Sequence of chain 1.A:
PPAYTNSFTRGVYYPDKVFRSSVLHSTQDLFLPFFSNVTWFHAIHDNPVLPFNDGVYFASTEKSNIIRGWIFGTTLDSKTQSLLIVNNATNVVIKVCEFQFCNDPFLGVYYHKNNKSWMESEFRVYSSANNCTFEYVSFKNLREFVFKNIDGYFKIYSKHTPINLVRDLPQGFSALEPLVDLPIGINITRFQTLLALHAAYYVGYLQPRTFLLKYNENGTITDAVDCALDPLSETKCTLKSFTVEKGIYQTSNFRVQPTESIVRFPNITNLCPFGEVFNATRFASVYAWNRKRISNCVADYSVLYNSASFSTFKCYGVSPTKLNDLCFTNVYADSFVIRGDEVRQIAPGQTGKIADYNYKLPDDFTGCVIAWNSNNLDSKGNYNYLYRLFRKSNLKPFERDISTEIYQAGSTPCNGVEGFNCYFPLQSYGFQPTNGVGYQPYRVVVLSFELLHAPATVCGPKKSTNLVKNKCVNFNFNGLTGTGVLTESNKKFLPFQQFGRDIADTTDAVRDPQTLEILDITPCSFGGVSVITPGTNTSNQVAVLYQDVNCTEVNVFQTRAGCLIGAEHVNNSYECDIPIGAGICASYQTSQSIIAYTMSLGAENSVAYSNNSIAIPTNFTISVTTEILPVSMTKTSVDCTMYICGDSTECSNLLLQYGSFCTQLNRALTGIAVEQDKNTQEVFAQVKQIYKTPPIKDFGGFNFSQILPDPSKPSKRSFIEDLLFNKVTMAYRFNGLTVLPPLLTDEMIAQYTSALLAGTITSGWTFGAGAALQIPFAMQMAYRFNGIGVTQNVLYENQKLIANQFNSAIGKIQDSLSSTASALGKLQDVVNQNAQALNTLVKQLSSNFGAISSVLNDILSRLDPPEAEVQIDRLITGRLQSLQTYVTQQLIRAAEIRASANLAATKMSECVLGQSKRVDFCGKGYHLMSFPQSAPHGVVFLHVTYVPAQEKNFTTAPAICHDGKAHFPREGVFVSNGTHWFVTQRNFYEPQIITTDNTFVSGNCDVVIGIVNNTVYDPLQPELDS

This small molecule binds to this protein.
Small molecule (SMILES): CC(=O)N[C@@H]1[C@@H](O)[C@H](O)[C@@H](CO)O[C@H]1O

Binding-site contacts:
Ligand atom C5 contacts residue ASN282 of chain 1.B at 3.7 Å.
Ligand atom C7 contacts residue ASN282 of chain 1.B at 3.4 Å.
Ligand atom C8 contacts residue GLU281 of chain 1.B at 3.3 Å.
Ligand atom C4 contacts residue ASN282 of chain 1.B at 4.2 Å.
Ligand atom O5 contacts residue ASN282 of chain 1.B at 2.4 Å (h-bond).
Ligand atom N2 contacts residue ASN282 of chain 1.B at 2.8 Å (h-bond).
Ligand atom C7 contacts residue ASN280 of chain 1.B at 4.1 Å.
Ligand atom C8 contacts residue ASN280 of chain 1.B at 4.3 Å.
Ligand atom C2 contacts residue ASN282 of chain 1.B at 2.4 Å.
Ligand atom C1 contacts residue ASN282 of chain 1.B at 1.4 Å.
Ligand atom O6 contacts residue LYS558 of chain 1.A at 3.6 Å.
Ligand atom O7 contacts residue ASN282 of chain 1.B at 3.5 Å (h-bond).
Ligand atom O7 contacts residue ASN280 of chain 1.B at 3.5 Å (h-bond).
Ligand atom C8 contacts residue ASN282 of chain 1.B at 4.0 Å.
Ligand atom C3 contacts residue ASN282 of chain 1.B at 3.8 Å.

Sequence of chain 1.B:
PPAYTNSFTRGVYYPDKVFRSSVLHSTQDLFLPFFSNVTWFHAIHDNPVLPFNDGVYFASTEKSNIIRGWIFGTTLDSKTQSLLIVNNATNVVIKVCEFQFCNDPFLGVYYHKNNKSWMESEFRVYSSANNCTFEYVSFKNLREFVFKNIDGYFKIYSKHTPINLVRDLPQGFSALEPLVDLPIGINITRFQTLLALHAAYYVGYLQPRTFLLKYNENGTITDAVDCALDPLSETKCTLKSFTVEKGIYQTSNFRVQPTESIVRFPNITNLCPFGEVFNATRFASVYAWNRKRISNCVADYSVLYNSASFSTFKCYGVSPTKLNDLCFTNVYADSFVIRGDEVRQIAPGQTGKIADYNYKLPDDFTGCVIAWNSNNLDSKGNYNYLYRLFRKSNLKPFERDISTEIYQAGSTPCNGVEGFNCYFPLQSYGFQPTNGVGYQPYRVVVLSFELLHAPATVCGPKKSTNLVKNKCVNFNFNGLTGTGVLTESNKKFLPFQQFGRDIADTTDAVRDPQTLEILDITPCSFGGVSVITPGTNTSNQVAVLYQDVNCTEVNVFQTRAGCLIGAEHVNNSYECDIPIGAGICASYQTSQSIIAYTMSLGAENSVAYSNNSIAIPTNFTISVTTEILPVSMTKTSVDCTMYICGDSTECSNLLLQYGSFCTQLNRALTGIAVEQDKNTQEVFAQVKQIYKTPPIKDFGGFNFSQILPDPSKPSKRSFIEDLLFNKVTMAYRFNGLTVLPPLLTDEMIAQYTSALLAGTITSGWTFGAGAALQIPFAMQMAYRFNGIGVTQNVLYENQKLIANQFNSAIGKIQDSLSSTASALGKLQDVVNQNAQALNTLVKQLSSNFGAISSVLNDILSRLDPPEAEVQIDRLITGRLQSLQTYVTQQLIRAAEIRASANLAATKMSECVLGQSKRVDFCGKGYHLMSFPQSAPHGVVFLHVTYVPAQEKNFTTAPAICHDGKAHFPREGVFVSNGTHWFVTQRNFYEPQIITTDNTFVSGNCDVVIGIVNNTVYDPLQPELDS